The protein below binds the small molecule below.
Small molecule (SMILES): CC(=O)N[C@@H]1[C@@H](O)[C@H](O)[C@@H](CO)O[C@H]1O

Sequence of chain 2.C:
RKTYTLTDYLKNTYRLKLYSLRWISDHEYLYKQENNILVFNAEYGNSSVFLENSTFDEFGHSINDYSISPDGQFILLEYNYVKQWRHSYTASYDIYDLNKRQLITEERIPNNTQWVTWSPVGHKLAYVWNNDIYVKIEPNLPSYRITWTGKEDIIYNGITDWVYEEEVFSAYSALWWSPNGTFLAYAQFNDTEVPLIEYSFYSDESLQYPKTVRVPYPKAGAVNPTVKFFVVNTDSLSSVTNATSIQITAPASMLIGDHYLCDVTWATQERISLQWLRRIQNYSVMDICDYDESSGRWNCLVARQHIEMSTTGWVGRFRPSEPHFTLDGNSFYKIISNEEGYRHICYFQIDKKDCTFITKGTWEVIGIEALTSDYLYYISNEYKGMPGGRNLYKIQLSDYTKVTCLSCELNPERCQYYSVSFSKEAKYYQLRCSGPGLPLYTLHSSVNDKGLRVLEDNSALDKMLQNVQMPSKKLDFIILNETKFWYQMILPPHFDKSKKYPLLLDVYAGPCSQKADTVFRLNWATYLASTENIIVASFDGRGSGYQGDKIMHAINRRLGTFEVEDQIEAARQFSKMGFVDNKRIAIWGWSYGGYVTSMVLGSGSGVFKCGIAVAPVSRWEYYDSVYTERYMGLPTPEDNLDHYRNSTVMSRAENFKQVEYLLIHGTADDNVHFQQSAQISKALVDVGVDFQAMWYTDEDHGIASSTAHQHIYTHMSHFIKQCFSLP

Binding-site contacts:
Ligand atom C7 contacts residue ASN186 of chain 2.C at 3.7 Å.
Ligand atom O6 contacts residue GLU276 of chain 2.C at 3.1 Å (salt-bridge).
Ligand atom C2 contacts residue ASN186 of chain 2.C at 2.6 Å.
Ligand atom O6 contacts residue GLN275 of chain 2.C at 3.3 Å.
Ligand atom C5 contacts residue THR188 of chain 2.C at 3.7 Å.
Ligand atom N2 contacts residue ASN186 of chain 2.C at 2.9 Å (h-bond).
Ligand atom C5 contacts residue ASN186 of chain 2.C at 3.7 Å.
Ligand atom C1 contacts residue GLN275 of chain 2.C at 4.2 Å.
Ligand atom O5 contacts residue GLN275 of chain 2.C at 3.6 Å.
Ligand atom O5 contacts residue ASN186 of chain 2.C at 2.5 Å (h-bond).
Ligand atom C1 contacts residue ASN186 of chain 2.C at 1.5 Å.
Ligand atom C6 contacts residue GLN275 of chain 2.C at 4.5 Å.
Ligand atom O7 contacts residue ASN186 of chain 2.C at 4.1 Å.
Ligand atom C4 contacts residue ASN186 of chain 2.C at 4.4 Å.
Ligand atom O5 contacts residue THR188 of chain 2.C at 3.9 Å.
Ligand atom C6 contacts residue GLU276 of chain 2.C at 3.3 Å.
Ligand atom C3 contacts residue ASN186 of chain 2.C at 3.8 Å.
Ligand atom C1 contacts residue THR188 of chain 2.C at 3.8 Å.